This protein binds this small molecule.
Small molecule (SMILES): Cc1ccc(S(=O)(=O)Nc2cc(C(=O)NCc3ccc(C)nc3)ccc2C)cc1

Sequence of chain 1.A:
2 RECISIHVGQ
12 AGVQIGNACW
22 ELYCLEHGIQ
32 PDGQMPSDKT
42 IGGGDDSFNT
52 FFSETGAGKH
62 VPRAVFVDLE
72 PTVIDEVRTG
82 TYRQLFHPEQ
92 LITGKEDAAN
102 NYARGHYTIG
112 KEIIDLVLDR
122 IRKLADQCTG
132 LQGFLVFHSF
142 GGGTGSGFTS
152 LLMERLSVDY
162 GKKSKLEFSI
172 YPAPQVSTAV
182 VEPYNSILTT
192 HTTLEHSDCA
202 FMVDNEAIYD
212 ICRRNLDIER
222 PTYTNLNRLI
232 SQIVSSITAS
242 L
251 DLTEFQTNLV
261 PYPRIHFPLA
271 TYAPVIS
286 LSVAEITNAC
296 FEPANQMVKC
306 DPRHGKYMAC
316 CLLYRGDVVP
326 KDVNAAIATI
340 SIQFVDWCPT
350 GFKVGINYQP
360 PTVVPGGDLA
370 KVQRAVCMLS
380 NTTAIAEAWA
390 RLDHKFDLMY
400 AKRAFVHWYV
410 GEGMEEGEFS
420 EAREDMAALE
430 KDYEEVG

Binding-site contacts:
Ligand atom C9 contacts residue CYS239 of chain 1.B at 3.6 Å (hydrophobic).
Ligand atom C4 contacts residue LEU253 of chain 1.B at 3.6 Å (hydrophobic).
Ligand atom C20 contacts residue LYS350 of chain 1.B at 3.4 Å.
Ligand atom C35 contacts residue THR351 of chain 1.B at 3.7 Å.
Ligand atom C9 contacts residue LEU253 of chain 1.B at 3.7 Å (hydrophobic).
Ligand atom C24 contacts residue VAL181 of chain 1.A at 3.5 Å (hydrophobic).
Ligand atom C7 contacts residue LEU240 of chain 1.B at 3.7 Å (hydrophobic).
Ligand atom C23 contacts residue ASN256 of chain 1.B at 3.6 Å.
Ligand atom C24 contacts residue ASN348 of chain 1.B at 3.2 Å.
Ligand atom C3 contacts residue LEU240 of chain 1.B at 3.5 Å (hydrophobic).
Ligand atom C15 contacts residue ILE316 of chain 1.B at 3.4 Å (hydrophobic).
Ligand atom C10 contacts residue LEU253 of chain 1.B at 3.9 Å (hydrophobic).
Ligand atom C19 contacts residue ASN256 of chain 1.B at 3.4 Å.
Ligand atom C20 contacts residue ASN256 of chain 1.B at 3.6 Å.
Ligand atom C1 contacts residue LEU240 of chain 1.B at 3.5 Å (hydrophobic).
Ligand atom O27 contacts residue LEU253 of chain 1.B at 3.5 Å.
Ligand atom C3 contacts residue LEU253 of chain 1.B at 3.6 Å (hydrophobic).
Ligand atom C25 contacts residue ASN165 of chain 1.B at 3.2 Å.
Ligand atom C35 contacts residue LYS350 of chain 1.B at 3.4 Å.
Ligand atom C19 contacts residue THR179 of chain 1.A at 3.2 Å.
Ligand atom C25 contacts residue TYR200 of chain 1.B at 3.1 Å (hydrophobic).
Ligand atom C21 contacts residue ASN256 of chain 1.B at 3.7 Å.
Ligand atom C4 contacts residue LEU250 of chain 1.B at 3.6 Å (hydrophobic).
Ligand atom C21 contacts residue LYS350 of chain 1.B at 3.9 Å.
Ligand atom C24 contacts residue VAL313 of chain 1.B at 3.8 Å (hydrophobic).
Ligand atom C18 contacts residue ASN256 of chain 1.B at 3.4 Å.
Ligand atom O28 contacts residue THR179 of chain 1.A at 3.2 Å (h-bond).
Ligand atom C14 contacts residue ALA314 of chain 1.B at 3.8 Å (hydrophobic).
Ligand atom C2 contacts residue LEU253 of chain 1.B at 3.8 Å (hydrophobic).
Ligand atom N8 contacts residue LEU253 of chain 1.B at 3.8 Å.
Ligand atom N6 contacts residue LEU240 of chain 1.B at 3.5 Å.
Ligand atom C20 contacts residue VAL181 of chain 1.A at 3.5 Å (hydrophobic).
Ligand atom C22 contacts residue ASN256 of chain 1.B at 3.8 Å.
Ligand atom C2 contacts residue LEU240 of chain 1.B at 3.5 Å (hydrophobic).
Ligand atom N6 contacts residue VAL236 of chain 1.B at 3.1 Å (h-bond).
Ligand atom O26 contacts residue CYS239 of chain 1.B at 3.3 Å.
Ligand atom C1 contacts residue VAL236 of chain 1.B at 3.1 Å (hydrophobic).
Ligand atom C22 contacts residue MET257 of chain 1.B at 3.7 Å (hydrophobic).
Ligand atom C25 contacts residue GLU198 of chain 1.B at 3.8 Å.
Ligand atom C3 contacts residue ASP249 of chain 1.B at 3.4 Å.

Sequence of chain 1.B:
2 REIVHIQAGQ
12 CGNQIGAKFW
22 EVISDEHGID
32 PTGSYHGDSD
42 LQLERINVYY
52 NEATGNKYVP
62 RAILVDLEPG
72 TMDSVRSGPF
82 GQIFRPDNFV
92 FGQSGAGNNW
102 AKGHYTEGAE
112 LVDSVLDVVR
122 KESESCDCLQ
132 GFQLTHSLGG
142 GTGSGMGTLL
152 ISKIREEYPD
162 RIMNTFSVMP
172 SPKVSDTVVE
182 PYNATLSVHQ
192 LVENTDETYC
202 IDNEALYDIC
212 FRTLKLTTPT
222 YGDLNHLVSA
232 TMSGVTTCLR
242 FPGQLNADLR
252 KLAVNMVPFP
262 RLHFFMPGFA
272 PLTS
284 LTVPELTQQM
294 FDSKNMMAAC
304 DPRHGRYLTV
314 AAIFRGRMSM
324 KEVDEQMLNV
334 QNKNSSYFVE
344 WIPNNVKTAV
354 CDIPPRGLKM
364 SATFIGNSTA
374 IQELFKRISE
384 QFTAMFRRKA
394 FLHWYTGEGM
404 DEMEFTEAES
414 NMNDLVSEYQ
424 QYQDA